Sequence of chain 1.A:
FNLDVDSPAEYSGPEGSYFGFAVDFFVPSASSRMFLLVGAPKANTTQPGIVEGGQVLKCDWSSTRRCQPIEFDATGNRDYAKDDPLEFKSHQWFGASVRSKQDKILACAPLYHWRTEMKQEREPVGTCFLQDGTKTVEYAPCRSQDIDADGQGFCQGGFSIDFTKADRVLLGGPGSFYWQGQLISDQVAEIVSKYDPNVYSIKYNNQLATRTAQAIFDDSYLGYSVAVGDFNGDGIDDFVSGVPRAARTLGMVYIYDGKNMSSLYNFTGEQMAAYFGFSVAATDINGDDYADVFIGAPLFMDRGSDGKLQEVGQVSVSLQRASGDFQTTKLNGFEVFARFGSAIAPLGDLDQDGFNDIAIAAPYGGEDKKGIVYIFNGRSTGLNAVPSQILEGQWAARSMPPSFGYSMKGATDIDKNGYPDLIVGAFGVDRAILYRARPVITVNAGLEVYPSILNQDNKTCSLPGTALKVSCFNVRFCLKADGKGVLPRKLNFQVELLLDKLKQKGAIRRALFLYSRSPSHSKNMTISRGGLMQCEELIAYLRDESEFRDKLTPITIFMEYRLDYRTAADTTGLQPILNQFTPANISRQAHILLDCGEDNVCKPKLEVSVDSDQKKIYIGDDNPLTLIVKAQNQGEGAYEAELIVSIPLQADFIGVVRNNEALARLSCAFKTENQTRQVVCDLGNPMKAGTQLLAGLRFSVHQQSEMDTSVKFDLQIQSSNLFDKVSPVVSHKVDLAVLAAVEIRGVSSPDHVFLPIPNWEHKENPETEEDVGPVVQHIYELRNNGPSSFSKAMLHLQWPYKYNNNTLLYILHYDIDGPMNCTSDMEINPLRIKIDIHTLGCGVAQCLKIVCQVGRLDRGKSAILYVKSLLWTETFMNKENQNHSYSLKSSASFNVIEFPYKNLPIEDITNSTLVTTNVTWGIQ

Binding-site contacts:
Ligand atom O2 contacts residue THR212 of chain 1.A at 4.2 Å.
Ligand atom O2 contacts residue GLN214 of chain 1.A at 3.6 Å (h-bond).
Ligand atom O3 contacts residue PHE217 of chain 1.A at 4.2 Å.
Ligand atom C5 contacts residue GLN214 of chain 1.A at 4.0 Å.
Ligand atom C3 contacts residue ASN266 of chain 1.A at 3.8 Å.
Ligand atom C6 contacts residue TYR254 of chain 1.A at 3.4 Å (hydrophobic).
Ligand atom C7 contacts residue ASN266 of chain 1.A at 3.2 Å.
Ligand atom O5 contacts residue ASN266 of chain 1.A at 2.4 Å (h-bond).
Ligand atom C3 contacts residue GLN214 of chain 1.A at 3.8 Å.
Ligand atom C2 contacts residue SER263 of chain 1.A at 4.1 Å.
Ligand atom C2 contacts residue ASN266 of chain 1.A at 2.5 Å.
Ligand atom C6 contacts residue PHE217 of chain 1.A at 3.6 Å (hydrophobic).
Ligand atom C5 contacts residue TYR254 of chain 1.A at 4.2 Å (hydrophobic).
Ligand atom C2 contacts residue PHE217 of chain 1.A at 4.1 Å (hydrophobic).
Ligand atom C8 contacts residue PHE217 of chain 1.A at 3.6 Å (hydrophobic).
Ligand atom O6 contacts residue GLN214 of chain 1.A at 3.5 Å (h-bond).
Ligand atom N2 contacts residue SER263 of chain 1.A at 3.2 Å (h-bond).
Ligand atom O5 contacts residue GLN214 of chain 1.A at 3.1 Å (h-bond).
Ligand atom C3 contacts residue SER263 of chain 1.A at 4.2 Å.
Ligand atom C1 contacts residue ASN266 of chain 1.A at 1.4 Å.
Ligand atom C1 contacts residue GLN214 of chain 1.A at 3.9 Å.
Ligand atom O5 contacts residue TYR254 of chain 1.A at 4.0 Å.
Ligand atom N2 contacts residue ASN266 of chain 1.A at 2.9 Å (h-bond).
Ligand atom C7 contacts residue PHE217 of chain 1.A at 4.2 Å (hydrophobic).
Ligand atom C7 contacts residue ALA213 of chain 1.A at 4.2 Å (hydrophobic).
Ligand atom C8 contacts residue SER263 of chain 1.A at 3.8 Å.
Ligand atom O7 contacts residue ASN266 of chain 1.A at 3.1 Å (h-bond).
Ligand atom O3 contacts residue GLN214 of chain 1.A at 2.8 Å (h-bond).
Ligand atom N2 contacts residue PHE217 of chain 1.A at 3.4 Å.
Ligand atom C8 contacts residue LEU264 of chain 1.A at 3.3 Å (hydrophobic).
Ligand atom C7 contacts residue SER263 of chain 1.A at 4.0 Å.
Ligand atom C5 contacts residue ASN266 of chain 1.A at 3.6 Å.
Ligand atom C4 contacts residue ASN266 of chain 1.A at 4.2 Å.
Ligand atom O3 contacts residue ALA213 of chain 1.A at 4.1 Å.
Ligand atom O6 contacts residue PHE217 of chain 1.A at 3.5 Å.
Ligand atom C8 contacts residue ALA213 of chain 1.A at 3.9 Å (hydrophobic).
Ligand atom C3 contacts residue PHE217 of chain 1.A at 4.1 Å (hydrophobic).
Ligand atom O4 contacts residue GLN214 of chain 1.A at 3.9 Å.
Ligand atom C6 contacts residue GLN214 of chain 1.A at 3.9 Å.
Ligand atom N2 contacts residue ALA213 of chain 1.A at 4.3 Å.

This small molecule binds to this protein.
Small molecule (SMILES): CC(=O)N[C@H]1[C@H](O[C@H]2[C@H](O)[C@@H](NC(C)=O)CO[C@@H]2CO)O[C@H](CO)[C@@H](O[C@@H]2O[C@H](CO[C@@H]3O[C@H](CO)[C@@H](O[C@H]4O[C@H](CO)[C@@H](O)[C@H](O)[C@@H]4O)[C@H](O)[C@@H]3O)[C@@H](O)[C@H](O[C@H]3O[C@H](CO)[C@@H](O)[C@H](O)[C@@H]3O)[C@@H]2O)[C@@H]1O